Binding-site contacts:
Ligand atom CB contacts residue GLY27 of chain 1.A at 3.6 Å.
Ligand atom CH contacts residue ASP29 of chain 1.B at 3.7 Å.
Ligand atom O contacts residue ASP29 of chain 1.B at 3.1 Å (salt-bridge).
Ligand atom CA contacts residue ASP30 of chain 1.A at 3.5 Å.
Ligand atom C contacts residue GLY27 of chain 1.B at 3.6 Å.
Ligand atom N contacts residue GLY48 of chain 1.A at 2.8 Å (h-bond).
Ligand atom CH contacts residue ASP25 of chain 1.A at 3.6 Å.
Ligand atom O contacts residue GLY49 of chain 1.A at 3.4 Å.
Ligand atom N contacts residue GLY27 of chain 1.B at 3.0 Å (h-bond).
Ligand atom N contacts residue ASP29 of chain 1.A at 2.9 Å (salt-bridge).
Ligand atom CG1 contacts residue ILE84 of chain 1.A at 3.5 Å (hydrophobic).
Ligand atom CB contacts residue ARG8 of chain 1.B at 3.6 Å.
Ligand atom C contacts residue GLY48 of chain 1.A at 3.6 Å.
Ligand atom N contacts residue GLY27 of chain 1.A at 3.0 Å (h-bond).
Ligand atom CA contacts residue GLY48 of chain 1.B at 3.4 Å.
Ligand atom CM contacts residue GLY27 of chain 1.B at 3.4 Å.
Ligand atom CD2 contacts residue ARG8 of chain 1.A at 3.6 Å.
Ligand atom CG2 contacts residue ARG8 of chain 1.B at 3.5 Å.
Ligand atom O contacts residue ASP29 of chain 1.A at 2.9 Å (salt-bridge).
Ligand atom C contacts residue ASP30 of chain 1.B at 3.3 Å.
Ligand atom CM contacts residue ASP25 of chain 1.A at 3.6 Å.
Ligand atom N contacts residue GLY48 of chain 1.B at 2.8 Å (h-bond).
Ligand atom O contacts residue GLY27 of chain 1.B at 3.5 Å (h-bond).
Ligand atom O contacts residue ALA28 of chain 1.B at 3.6 Å.
Ligand atom OH contacts residue GLY48 of chain 1.B at 2.9 Å (h-bond).
Ligand atom CM contacts residue ASP29 of chain 1.B at 3.3 Å.
Ligand atom C contacts residue GLY48 of chain 1.B at 3.4 Å.
Ligand atom O contacts residue GLY48 of chain 1.A at 2.9 Å (h-bond).
Ligand atom CB contacts residue ASP25 of chain 1.B at 3.3 Å.
Ligand atom OH contacts residue GLY27 of chain 1.A at 3.6 Å (h-bond).
Ligand atom OH contacts residue ASP25 of chain 1.A at 2.6 Å (salt-bridge).
Ligand atom CM contacts residue ASP30 of chain 1.B at 3.2 Å.
Ligand atom O contacts residue ALA28 of chain 1.A at 3.5 Å.
Ligand atom CG1 contacts residue LYS45 of chain 1.A at 3.6 Å.
Ligand atom OH contacts residue ASP25 of chain 1.B at 2.7 Å (salt-bridge).
Ligand atom CH contacts residue ASP25 of chain 1.B at 3.2 Å.
Ligand atom O contacts residue ILE47 of chain 1.A at 3.5 Å.
Ligand atom O contacts residue ASP30 of chain 1.B at 2.5 Å (salt-bridge).
Ligand atom CA contacts residue GLY48 of chain 1.A at 3.3 Å.
Ligand atom O contacts residue GLY27 of chain 1.A at 3.6 Å (h-bond).

Sequence of chain 1.B:
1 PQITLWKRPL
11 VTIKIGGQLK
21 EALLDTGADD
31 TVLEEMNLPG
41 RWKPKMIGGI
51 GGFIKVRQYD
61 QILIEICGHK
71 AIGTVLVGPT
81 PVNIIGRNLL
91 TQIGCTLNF

This protein binds this small molecule.
Small molecule (SMILES): CC(C)CC(=O)N[C@H](C(=O)N[C@H](C(=O)N[C@@H](CC(C)C)[C@@H](O)CC(=O)N[C@@H](C)C(=O)N[C@@H](CC(C)C)[C@@H](O)CC(=O)O)C(C)C)C(C)C

Sequence of chain 1.A:
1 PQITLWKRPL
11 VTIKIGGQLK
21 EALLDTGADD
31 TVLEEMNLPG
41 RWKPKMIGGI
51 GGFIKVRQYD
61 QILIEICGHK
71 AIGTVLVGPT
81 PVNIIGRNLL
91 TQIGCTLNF